Sequence of chain 1.A:
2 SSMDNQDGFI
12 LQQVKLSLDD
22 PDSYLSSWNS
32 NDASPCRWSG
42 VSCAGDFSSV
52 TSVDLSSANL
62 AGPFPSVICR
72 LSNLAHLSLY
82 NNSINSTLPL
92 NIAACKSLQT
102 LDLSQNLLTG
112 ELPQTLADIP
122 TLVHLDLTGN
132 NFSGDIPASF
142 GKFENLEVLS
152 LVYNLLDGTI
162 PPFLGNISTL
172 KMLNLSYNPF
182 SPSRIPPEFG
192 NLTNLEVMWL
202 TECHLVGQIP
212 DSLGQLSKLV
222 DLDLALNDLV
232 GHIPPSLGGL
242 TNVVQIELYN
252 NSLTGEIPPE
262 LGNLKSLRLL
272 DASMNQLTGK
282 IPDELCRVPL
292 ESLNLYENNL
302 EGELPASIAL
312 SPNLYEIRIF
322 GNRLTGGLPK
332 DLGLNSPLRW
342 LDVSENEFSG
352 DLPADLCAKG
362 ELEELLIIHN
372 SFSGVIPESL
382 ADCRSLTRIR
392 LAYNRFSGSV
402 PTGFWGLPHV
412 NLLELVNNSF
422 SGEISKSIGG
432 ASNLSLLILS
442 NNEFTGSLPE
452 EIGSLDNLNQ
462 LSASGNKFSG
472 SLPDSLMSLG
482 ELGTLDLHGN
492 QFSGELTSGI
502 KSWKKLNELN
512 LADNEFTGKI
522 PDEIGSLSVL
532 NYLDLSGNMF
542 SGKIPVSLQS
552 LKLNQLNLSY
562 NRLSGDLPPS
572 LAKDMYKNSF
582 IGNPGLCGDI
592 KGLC

This protein binds this small molecule.
Small molecule (SMILES): CC(=O)N[C@H]1[C@@H](O[C@H]2[C@H](O)[C@@H](NC(C)=O)CO[C@@H]2CO)O[C@H](CO)[C@@H](O)[C@@H]1O

Binding-site contacts:
Ligand atom O7 contacts residue ASN86 of chain 1.A at 2.8 Å (h-bond).
Ligand atom C3 contacts residue ASN86 of chain 1.A at 3.8 Å.
Ligand atom C7 contacts residue ASP20 of chain 1.A at 4.0 Å.
Ligand atom C5 contacts residue ASN86 of chain 1.A at 3.6 Å.
Ligand atom C7 contacts residue ASN86 of chain 1.A at 3.0 Å.
Ligand atom C2 contacts residue ASN86 of chain 1.A at 2.5 Å.
Ligand atom N2 contacts residue ASN86 of chain 1.A at 2.9 Å (h-bond).
Ligand atom N2 contacts residue ASP20 of chain 1.A at 3.6 Å.
Ligand atom C6 contacts residue ASP20 of chain 1.A at 3.8 Å.
Ligand atom O6 contacts residue ALA62 of chain 1.A at 4.4 Å.
Ligand atom C1 contacts residue ASN86 of chain 1.A at 1.4 Å.
Ligand atom C8 contacts residue ASN86 of chain 1.A at 4.3 Å.
Ligand atom O5 contacts residue ASN86 of chain 1.A at 2.3 Å (h-bond).
Ligand atom C1 contacts residue GLY63 of chain 1.A at 4.4 Å.
Ligand atom O5 contacts residue GLY63 of chain 1.A at 4.4 Å.
Ligand atom C4 contacts residue ASN86 of chain 1.A at 4.2 Å.
Ligand atom O7 contacts residue ASP20 of chain 1.A at 3.5 Å (salt-bridge).
Ligand atom C6 contacts residue ALA62 of chain 1.A at 4.3 Å (hydrophobic).
Ligand atom C8 contacts residue SER87 of chain 1.A at 4.5 Å.